A small-molecule ligand and the protein it binds are described below.
Small molecule (SMILES): CCCCCCCO[C@@H]1O[C@H](CO)[C@@H](O)[C@H](O)[C@H]1O

Sequence of chain 1.A:
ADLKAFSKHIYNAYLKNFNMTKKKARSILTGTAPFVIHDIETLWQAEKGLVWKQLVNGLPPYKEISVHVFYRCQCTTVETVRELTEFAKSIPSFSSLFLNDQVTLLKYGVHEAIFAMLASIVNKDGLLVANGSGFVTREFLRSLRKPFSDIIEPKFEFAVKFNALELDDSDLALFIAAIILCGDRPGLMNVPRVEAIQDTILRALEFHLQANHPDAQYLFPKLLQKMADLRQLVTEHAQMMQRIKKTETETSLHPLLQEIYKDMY

Binding-site contacts:
Ligand atom C13 contacts residue VAL88 of chain 1.A at 3.8 Å (hydrophobic).
Ligand atom C2 contacts residue LYS114 of chain 1.A at 4.4 Å.
Ligand atom O5 contacts residue VAL110 of chain 1.A at 4.1 Å.
Ligand atom C1 contacts residue VAL110 of chain 1.A at 4.4 Å (hydrophobic).
Ligand atom C4 contacts residue GLU266 of chain 1.A at 4.5 Å.
Ligand atom O1 contacts residue GLU266 of chain 1.A at 3.6 Å.
Ligand atom C5 contacts residue VAL110 of chain 1.A at 4.5 Å (hydrophobic).
Ligand atom C8 contacts residue LEU263 of chain 1.A at 4.2 Å (hydrophobic).
Ligand atom C11 contacts residue LYS114 of chain 1.A at 4.3 Å.
Ligand atom C7 contacts residue VAL110 of chain 1.A at 3.8 Å (hydrophobic).
Ligand atom O3 contacts residue GLU266 of chain 1.A at 4.1 Å.
Ligand atom C9 contacts residue LYS114 of chain 1.A at 4.0 Å.
Ligand atom C12 contacts residue VAL88 of chain 1.A at 4.1 Å (hydrophobic).
Ligand atom C2 contacts residue GLU266 of chain 1.A at 3.5 Å.
Ligand atom C9 contacts residue LEU263 of chain 1.A at 4.3 Å (hydrophobic).
Ligand atom C1 contacts residue GLU266 of chain 1.A at 4.2 Å.
Ligand atom C7 contacts residue GLU266 of chain 1.A at 4.5 Å.
Ligand atom C7 contacts residue LYS114 of chain 1.A at 4.0 Å.
Ligand atom C11 contacts residue LEU113 of chain 1.A at 3.9 Å (hydrophobic).
Ligand atom O2 contacts residue LYS114 of chain 1.A at 3.1 Å (salt-bridge).
Ligand atom O6 contacts residue VAL110 of chain 1.A at 3.9 Å.
Ligand atom O1 contacts residue LYS114 of chain 1.A at 4.3 Å.
Ligand atom O2 contacts residue LYS269 of chain 1.A at 4.1 Å.
Ligand atom C9 contacts residue ILE267 of chain 1.A at 3.6 Å (hydrophobic).
Ligand atom O5 contacts residue GLU266 of chain 1.A at 4.3 Å.
Ligand atom C13 contacts residue THR92 of chain 1.A at 3.8 Å.
Ligand atom C12 contacts residue THR92 of chain 1.A at 3.7 Å.
Ligand atom C3 contacts residue GLU266 of chain 1.A at 4.2 Å.
Ligand atom C10 contacts residue VAL110 of chain 1.A at 4.3 Å (hydrophobic).
Ligand atom C8 contacts residue ILE267 of chain 1.A at 4.0 Å (hydrophobic).
Ligand atom C12 contacts residue LEU113 of chain 1.A at 3.8 Å (hydrophobic).
Ligand atom O2 contacts residue GLU266 of chain 1.A at 3.1 Å (salt-bridge).
Ligand atom C13 contacts residue LEU263 of chain 1.A at 4.3 Å (hydrophobic).
Ligand atom C8 contacts residue GLU266 of chain 1.A at 4.0 Å.
Ligand atom C1 contacts residue LYS114 of chain 1.A at 4.4 Å.
Ligand atom O3 contacts residue LYS269 of chain 1.A at 3.8 Å.
Ligand atom C11 contacts residue VAL88 of chain 1.A at 4.2 Å (hydrophobic).
Ligand atom C10 contacts residue LEU263 of chain 1.A at 4.3 Å (hydrophobic).